The protein below binds the small molecule below.
Small molecule (SMILES): Cc1cnc(CSc2nc3ccc4ncsc4c3[nH]2)cc1OC(C)C

Sequence of chain 1.C:
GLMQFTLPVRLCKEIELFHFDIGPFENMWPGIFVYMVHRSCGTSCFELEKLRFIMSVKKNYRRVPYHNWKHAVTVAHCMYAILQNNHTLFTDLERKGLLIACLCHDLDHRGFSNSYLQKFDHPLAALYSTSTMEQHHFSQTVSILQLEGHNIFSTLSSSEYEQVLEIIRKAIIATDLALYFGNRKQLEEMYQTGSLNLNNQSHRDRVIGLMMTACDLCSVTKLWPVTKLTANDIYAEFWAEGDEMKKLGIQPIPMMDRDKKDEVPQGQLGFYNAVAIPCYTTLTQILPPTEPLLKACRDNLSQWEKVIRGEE

Binding-site contacts:
Ligand atom C2 contacts residue GLY279 of chain 1.C at 3.8 Å.
Ligand atom C5 contacts residue MET267 of chain 1.C at 3.6 Å (hydrophobic).
Ligand atom C2 contacts residue TYR247 of chain 1.C at 3.8 Å (hydrophobic).
Ligand atom N4 contacts residue MET267 of chain 1.C at 3.6 Å.
Ligand atom S6 contacts residue MET267 of chain 1.C at 3.9 Å.
Ligand atom C3 contacts residue GLY279 of chain 1.C at 3.6 Å.
Ligand atom C22 contacts residue SER231 of chain 1.C at 3.3 Å.
Ligand atom C15 contacts residue GLN280 of chain 1.C at 3.8 Å.
Ligand atom N11 contacts residue MET267 of chain 1.C at 3.6 Å.
Ligand atom N4 contacts residue TYR247 of chain 1.C at 2.4 Å (h-bond).
Ligand atom C1 contacts residue MET267 of chain 1.C at 3.6 Å (hydrophobic).
Ligand atom C9 contacts residue MET267 of chain 1.C at 3.5 Å (hydrophobic).
Ligand atom O21 contacts residue PHE283 of chain 1.C at 3.7 Å.
Ligand atom S6 contacts residue TYR247 of chain 1.C at 3.7 Å.
Ligand atom C14 contacts residue GLN280 of chain 1.C at 3.5 Å.
Ligand atom C20 contacts residue ILE246 of chain 1.C at 3.6 Å (hydrophobic).
Ligand atom C9 contacts residue GLY279 of chain 1.C at 3.7 Å.
Ligand atom C14 contacts residue PHE250 of chain 1.C at 3.7 Å (hydrophobic).
Ligand atom C9 contacts residue TYR247 of chain 1.C at 3.4 Å (hydrophobic).
Ligand atom C3 contacts residue MET267 of chain 1.C at 3.8 Å (hydrophobic).
Ligand atom C12 contacts residue LYS272 of chain 1.C at 3.5 Å.
Ligand atom C19 contacts residue ILE246 of chain 1.C at 3.5 Å (hydrophobic).
Ligand atom C18 contacts residue PHE283 of chain 1.C at 3.7 Å (hydrophobic).
Ligand atom C12 contacts residue GLU275 of chain 1.C at 3.8 Å.
Ligand atom C1 contacts residue GLY279 of chain 1.C at 3.6 Å.
Ligand atom N7 contacts residue GLY279 of chain 1.C at 3.4 Å (h-bond).
Ligand atom N7 contacts residue MET267 of chain 1.C at 3.6 Å (h-bond).
Ligand atom C14 contacts residue TYR247 of chain 1.C at 3.5 Å (hydrophobic).
Ligand atom C2 contacts residue MET267 of chain 1.C at 3.5 Å (hydrophobic).
Ligand atom N11 contacts residue PRO266 of chain 1.C at 3.5 Å.
Ligand atom O21 contacts residue LEU229 of chain 1.C at 3.8 Å.
Ligand atom S6 contacts residue VAL276 of chain 1.C at 3.5 Å.
Ligand atom C1 contacts residue TYR247 of chain 1.C at 3.4 Å (hydrophobic).
Ligand atom C25 contacts residue LEU229 of chain 1.C at 3.7 Å (hydrophobic).
Ligand atom N17 contacts residue GLN280 of chain 1.C at 3.2 Å (h-bond).
Ligand atom C8 contacts residue GLY279 of chain 1.C at 3.8 Å.
Ligand atom C12 contacts residue PRO266 of chain 1.C at 3.5 Å (hydrophobic).
Ligand atom S13 contacts residue PHE283 of chain 1.C at 3.5 Å.
Ligand atom C24 contacts residue PHE250 of chain 1.C at 3.9 Å (hydrophobic).
Ligand atom C22 contacts residue ILE246 of chain 1.C at 3.7 Å (hydrophobic).